Binding-site contacts:
Ligand atom C1 contacts residue GLN208 of chain 1.B at 3.4 Å.
Ligand atom O1 contacts residue GLU144 of chain 1.B at 2.8 Å (salt-bridge).
Ligand atom C3 contacts residue ARG30 of chain 1.B at 3.4 Å.
Ligand atom O2 contacts residue GLU246 of chain 1.B at 2.6 Å (salt-bridge).
Ligand atom C4 contacts residue GLU247 of chain 1.B at 3.3 Å.
Ligand atom O3 contacts residue ARG30 of chain 1.B at 3.5 Å (salt-bridge).
Ligand atom C6 contacts residue HIS46 of chain 1.B at 3.2 Å.
Ligand atom C6 contacts residue ASN253 of chain 1.B at 3.2 Å.
Ligand atom C2 contacts residue GLU246 of chain 1.B at 3.4 Å.
Ligand atom C2 contacts residue GLU144 of chain 1.B at 3.3 Å.
Ligand atom O4 contacts residue TYR297 of chain 1.B at 2.9 Å (h-bond).
Ligand atom O7 contacts residue TYR210 of chain 1.B at 3.0 Å (h-bond).
Ligand atom O6 contacts residue ASN253 of chain 1.B at 2.2 Å (h-bond).
Ligand atom O4 contacts residue ARG30 of chain 1.B at 3.3 Å (salt-bridge).
Ligand atom O5 contacts residue ASP66 of chain 1.B at 3.4 Å (salt-bridge).
Ligand atom C8 contacts residue PHE64 of chain 1.B at 3.3 Å (hydrophobic).
Ligand atom O6 contacts residue HIS67 of chain 1.B at 3.2 Å (h-bond).
Ligand atom C6 contacts residue ASP66 of chain 1.B at 3.1 Å.
Ligand atom O4 contacts residue GLU246 of chain 1.B at 3.4 Å.
Ligand atom C6 contacts residue GLU247 of chain 1.B at 3.4 Å.
Ligand atom O3 contacts residue PHE64 of chain 1.B at 3.4 Å.
Ligand atom C6 contacts residue GLU246 of chain 1.B at 3.3 Å.
Ligand atom C6 contacts residue HIS65 of chain 1.B at 3.2 Å.
Ligand atom O4 contacts residue GLN45 of chain 1.B at 3.4 Å (h-bond).
Ligand atom O6 contacts residue ASN253 of chain 1.B at 3.2 Å (h-bond).
Ligand atom C8 contacts residue ASP142 of chain 1.B at 2.8 Å.
Ligand atom C8 contacts residue GLN208 of chain 1.B at 3.5 Å.
Ligand atom O2 contacts residue TYR297 of chain 1.B at 2.5 Å (h-bond).
Ligand atom O6 contacts residue HIS46 of chain 1.B at 2.9 Å (h-bond).
Ligand atom O6 contacts residue ASP66 of chain 1.B at 3.1 Å (salt-bridge).
Ligand atom O4 contacts residue ASP66 of chain 1.B at 2.8 Å (salt-bridge).
Ligand atom O4 contacts residue GLU247 of chain 1.B at 2.6 Å (salt-bridge).
Ligand atom O3 contacts residue GLU247 of chain 1.B at 2.4 Å (salt-bridge).
Ligand atom O5 contacts residue HIS67 of chain 1.B at 3.0 Å.
Ligand atom O7 contacts residue TYR297 of chain 1.B at 3.3 Å.
Ligand atom C8 contacts residue GLU144 of chain 1.B at 3.4 Å.
Ligand atom O6 contacts residue THR106 of chain 1.B at 3.3 Å.
Ligand atom O4 contacts residue HIS67 of chain 1.B at 3.5 Å.
Ligand atom C6 contacts residue TRP32 of chain 1.B at 3.5 Å (hydrophobic).
Ligand atom O3 contacts residue TRP32 of chain 1.B at 3.1 Å (h-bond).

Sequence of chain 1.B:
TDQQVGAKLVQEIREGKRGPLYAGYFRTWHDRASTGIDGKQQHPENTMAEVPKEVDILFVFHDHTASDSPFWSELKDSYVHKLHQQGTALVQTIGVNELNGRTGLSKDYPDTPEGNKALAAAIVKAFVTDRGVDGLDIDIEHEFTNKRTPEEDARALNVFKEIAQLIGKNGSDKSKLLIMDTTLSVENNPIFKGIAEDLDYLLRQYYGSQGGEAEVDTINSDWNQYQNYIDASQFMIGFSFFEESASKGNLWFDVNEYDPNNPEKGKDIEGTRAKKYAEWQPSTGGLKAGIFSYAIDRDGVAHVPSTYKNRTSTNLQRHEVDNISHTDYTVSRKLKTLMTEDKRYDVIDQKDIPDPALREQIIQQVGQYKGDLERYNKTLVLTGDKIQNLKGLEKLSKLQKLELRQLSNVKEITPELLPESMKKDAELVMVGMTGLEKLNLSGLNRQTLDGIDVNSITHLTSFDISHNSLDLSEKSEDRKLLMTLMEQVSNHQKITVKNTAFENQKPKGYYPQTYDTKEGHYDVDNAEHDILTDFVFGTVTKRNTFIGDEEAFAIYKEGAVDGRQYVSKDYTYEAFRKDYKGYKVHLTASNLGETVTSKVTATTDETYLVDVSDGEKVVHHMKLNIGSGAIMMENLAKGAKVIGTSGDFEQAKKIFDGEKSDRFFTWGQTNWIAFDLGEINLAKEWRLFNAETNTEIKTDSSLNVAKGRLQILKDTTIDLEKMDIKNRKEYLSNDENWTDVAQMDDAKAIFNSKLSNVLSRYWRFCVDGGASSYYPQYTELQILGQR

The small molecule below binds the protein below.
Small molecule (SMILES): CC(=O)N[C@@H]1[C@@H](O)[C@H](O[C@@H]2O[C@H](CO[C@H]3O[C@H](CO[C@H]4O[C@H](CO)[C@@H](O)[C@H](O)[C@@H]4O)[C@@H](O)[C@H](O)[C@@H]3O)[C@@H](O)[C@H](O[C@H]3O[C@H](CO)[C@@H](O)[C@H](O)[C@@H]3O[C@H]3O[C@H](CO)[C@@H](O)[C@H](O)[C@@H]3O[C@H]3O[C@H](CO)[C@@H](O)[C@H](O)[C@@H]3O)[C@@H]2O)[C@@H](CO)O[C@H]1O